The protein below binds the small molecule below.
Small molecule (SMILES): CC(=O)N[C@@H]1[C@@H](O)[C@H](O)[C@@H](CO)O[C@H]1O

Sequence of chain 2.B:
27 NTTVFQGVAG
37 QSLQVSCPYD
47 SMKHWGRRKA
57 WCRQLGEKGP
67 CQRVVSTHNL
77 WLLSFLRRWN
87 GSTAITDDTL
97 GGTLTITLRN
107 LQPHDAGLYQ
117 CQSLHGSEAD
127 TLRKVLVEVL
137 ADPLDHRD

Binding-site contacts:
Ligand atom C6 contacts residue VAL70 of chain 2.B at 4.3 Å (hydrophobic).
Ligand atom C1 contacts residue VAL70 of chain 2.B at 3.3 Å (hydrophobic).
Ligand atom O5 contacts residue ASN86 of chain 2.B at 2.4 Å (h-bond).
Ligand atom C1 contacts residue ASN86 of chain 2.B at 1.4 Å.
Ligand atom C8 contacts residue ASN86 of chain 2.B at 4.4 Å.
Ligand atom C4 contacts residue ARG69 of chain 2.B at 3.6 Å.
Ligand atom O7 contacts residue ASN86 of chain 2.B at 3.9 Å.
Ligand atom C2 contacts residue ARG69 of chain 2.B at 4.2 Å.
Ligand atom O4 contacts residue ARG69 of chain 2.B at 4.5 Å.
Ligand atom C3 contacts residue ARG69 of chain 2.B at 4.4 Å.
Ligand atom N2 contacts residue VAL70 of chain 2.B at 4.3 Å.
Ligand atom C6 contacts residue ARG69 of chain 2.B at 3.9 Å.
Ligand atom O5 contacts residue VAL70 of chain 2.B at 3.5 Å (h-bond).
Ligand atom N2 contacts residue ASN86 of chain 2.B at 2.9 Å (h-bond).
Ligand atom C7 contacts residue ASN86 of chain 2.B at 3.6 Å.
Ligand atom C4 contacts residue ASN86 of chain 2.B at 4.2 Å.
Ligand atom C5 contacts residue ARG69 of chain 2.B at 3.9 Å.
Ligand atom C1 contacts residue ARG69 of chain 2.B at 4.5 Å.
Ligand atom C2 contacts residue VAL70 of chain 2.B at 3.7 Å (hydrophobic).
Ligand atom C2 contacts residue ASN86 of chain 2.B at 2.5 Å.
Ligand atom C5 contacts residue ASN86 of chain 2.B at 3.7 Å.
Ligand atom C6 contacts residue GLN68 of chain 2.B at 4.4 Å.
Ligand atom O7 contacts residue VAL70 of chain 2.B at 4.0 Å.
Ligand atom O6 contacts residue VAL70 of chain 2.B at 4.0 Å.
Ligand atom C3 contacts residue ASN86 of chain 2.B at 3.8 Å.
Ligand atom C7 contacts residue VAL70 of chain 2.B at 4.4 Å (hydrophobic).
Ligand atom O4 contacts residue GLN68 of chain 2.B at 4.4 Å.
Ligand atom O5 contacts residue ARG69 of chain 2.B at 3.7 Å.